Sequence of chain 45.A:
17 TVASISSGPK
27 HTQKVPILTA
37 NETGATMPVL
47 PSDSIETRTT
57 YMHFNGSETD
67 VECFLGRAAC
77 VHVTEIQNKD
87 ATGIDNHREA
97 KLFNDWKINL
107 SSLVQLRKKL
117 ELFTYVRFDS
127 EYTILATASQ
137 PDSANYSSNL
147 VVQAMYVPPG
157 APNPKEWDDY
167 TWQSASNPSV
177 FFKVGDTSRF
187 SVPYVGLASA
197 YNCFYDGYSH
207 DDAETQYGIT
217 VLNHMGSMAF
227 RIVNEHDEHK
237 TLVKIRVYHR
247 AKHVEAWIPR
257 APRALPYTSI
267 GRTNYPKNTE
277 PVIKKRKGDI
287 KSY

Sequence of chain 45.C:
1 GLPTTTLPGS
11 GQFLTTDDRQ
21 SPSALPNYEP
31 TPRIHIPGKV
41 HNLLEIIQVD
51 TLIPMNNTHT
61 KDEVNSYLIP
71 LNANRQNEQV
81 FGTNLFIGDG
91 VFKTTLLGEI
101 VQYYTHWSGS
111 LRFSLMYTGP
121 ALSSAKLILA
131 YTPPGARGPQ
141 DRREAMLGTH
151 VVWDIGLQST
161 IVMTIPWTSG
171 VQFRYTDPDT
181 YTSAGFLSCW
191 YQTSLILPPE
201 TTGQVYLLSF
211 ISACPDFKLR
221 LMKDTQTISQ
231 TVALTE

Binding-site contacts:
Ligand atom C3C contacts residue TYR128 of chain 45.A at 3.3 Å (hydrophobic).
Ligand atom C3 contacts residue LEU106 of chain 45.A at 3.8 Å (hydrophobic).
Ligand atom C2C contacts residue TYR128 of chain 45.A at 3.2 Å (hydrophobic).
Ligand atom F3 contacts residue MET151 of chain 45.A at 3.7 Å.
Ligand atom F1 contacts residue ALA150 of chain 45.A at 3.8 Å.
Ligand atom CM4 contacts residue ALA150 of chain 45.A at 3.6 Å (hydrophobic).
Ligand atom C4 contacts residue TYR197 of chain 45.A at 3.4 Å (hydrophobic).
Ligand atom CM6 contacts residue TYR152 of chain 45.A at 3.4 Å (hydrophobic).
Ligand atom CM4 contacts residue VAL176 of chain 45.A at 3.8 Å (hydrophobic).
Ligand atom O1A contacts residue PRO174 of chain 45.A at 3.5 Å.
Ligand atom O1A contacts residue ALA24 of chain 45.C at 3.3 Å.
Ligand atom C2A contacts residue TYR152 of chain 45.A at 3.7 Å (hydrophobic).
Ligand atom C2B contacts residue ILE104 of chain 45.A at 3.8 Å (hydrophobic).
Ligand atom CM6 contacts residue LEU25 of chain 45.C at 3.8 Å (hydrophobic).
Ligand atom F3 contacts residue VAL176 of chain 45.A at 3.6 Å.
Ligand atom N1A contacts residue ALA24 of chain 45.C at 3.2 Å.
Ligand atom F3 contacts residue SER175 of chain 45.A at 2.8 Å.
Ligand atom F3 contacts residue TYR152 of chain 45.A at 3.6 Å.
Ligand atom F3 contacts residue PRO174 of chain 45.A at 2.9 Å.
Ligand atom F1 contacts residue PHE186 of chain 45.A at 3.8 Å.
Ligand atom CM6 contacts residue VAL188 of chain 45.A at 3.8 Å (hydrophobic).
Ligand atom F1 contacts residue MET224 of chain 45.A at 3.6 Å.
Ligand atom C6B contacts residue TYR152 of chain 45.A at 3.6 Å (hydrophobic).
Ligand atom F3 contacts residue ALA150 of chain 45.A at 2.7 Å.
Ligand atom C2C contacts residue ILE104 of chain 45.A at 3.8 Å (hydrophobic).
Ligand atom C2A contacts residue PHE186 of chain 45.A at 3.5 Å (hydrophobic).
Ligand atom C1C contacts residue TYR197 of chain 45.A at 3.5 Å (hydrophobic).
Ligand atom CM2 contacts residue MET224 of chain 45.A at 3.5 Å (hydrophobic).
Ligand atom CM2 contacts residue TYR128 of chain 45.A at 3.4 Å (hydrophobic).
Ligand atom C5B contacts residue TYR152 of chain 45.A at 3.5 Å (hydrophobic).
Ligand atom N3A contacts residue TYR152 of chain 45.A at 3.8 Å.
Ligand atom C1C contacts residue TYR128 of chain 45.A at 3.5 Å (hydrophobic).
Ligand atom CM3 contacts residue ASN219 of chain 45.A at 3.8 Å.
Ligand atom F2 contacts residue VAL176 of chain 45.A at 2.7 Å.
Ligand atom O1 contacts residue MET221 of chain 45.A at 3.7 Å.
Ligand atom N3A contacts residue PHE186 of chain 45.A at 3.4 Å.
Ligand atom N1A contacts residue PRO174 of chain 45.A at 3.5 Å.
Ligand atom C3B contacts residue MET224 of chain 45.A at 3.6 Å (hydrophobic).
Ligand atom CM2 contacts residue ILE104 of chain 45.A at 3.6 Å (hydrophobic).
Ligand atom C3A contacts residue PHE186 of chain 45.A at 3.7 Å (hydrophobic).

The protein below binds the small molecule below.
Small molecule (SMILES): Cc1cc(CCCOc2c(C)cc(-c3noc(C(F)(F)F)n3)cc2C)on1

Sequence of chain 41.C:
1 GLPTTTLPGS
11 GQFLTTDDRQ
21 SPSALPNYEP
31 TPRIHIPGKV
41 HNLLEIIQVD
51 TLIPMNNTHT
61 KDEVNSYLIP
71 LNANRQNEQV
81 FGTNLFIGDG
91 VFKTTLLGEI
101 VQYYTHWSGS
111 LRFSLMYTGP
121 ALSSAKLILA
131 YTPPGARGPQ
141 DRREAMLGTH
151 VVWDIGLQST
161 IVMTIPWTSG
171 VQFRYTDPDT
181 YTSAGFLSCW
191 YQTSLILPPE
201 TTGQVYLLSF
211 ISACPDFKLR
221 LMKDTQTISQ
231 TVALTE